Sequence of chain 2.A:
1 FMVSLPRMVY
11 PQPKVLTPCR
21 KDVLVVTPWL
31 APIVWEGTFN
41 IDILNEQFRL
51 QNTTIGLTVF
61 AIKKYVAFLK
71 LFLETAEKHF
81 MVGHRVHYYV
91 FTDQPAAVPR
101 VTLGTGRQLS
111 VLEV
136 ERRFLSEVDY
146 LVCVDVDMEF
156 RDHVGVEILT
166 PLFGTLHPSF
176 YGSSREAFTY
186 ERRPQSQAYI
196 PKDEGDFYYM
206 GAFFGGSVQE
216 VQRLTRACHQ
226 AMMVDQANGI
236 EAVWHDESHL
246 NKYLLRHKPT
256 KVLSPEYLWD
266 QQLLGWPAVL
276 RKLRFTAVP

The protein below binds the small molecule below.
Small molecule (SMILES): CC(=O)N[C@@H]1[C@@H](O[C@@H]2O[C@H](CO)[C@H](O)[C@H](O)[C@H]2O[C@@H]2O[C@@H](C)[C@@H](O)[C@@H](O)[C@@H]2O)[C@H](O)[C@@H](CO)O[C@H]1O

Binding-site contacts:
Ligand atom C5 contacts residue GLU242 of chain 2.A at 4.0 Å.
Ligand atom O6 contacts residue PHE175 of chain 2.A at 3.7 Å.
Ligand atom O2 contacts residue UDP1 of chain 2.C at 3.8 Å.
Ligand atom C4 contacts residue GLU242 of chain 2.A at 3.4 Å.
Ligand atom C6 contacts residue TRP239 of chain 2.A at 3.4 Å (hydrophobic).
Ligand atom O4 contacts residue GLU242 of chain 2.A at 2.8 Å (salt-bridge).
Ligand atom O4 contacts residue HIS172 of chain 2.A at 3.7 Å.
Ligand atom O6 contacts residue TRP239 of chain 2.A at 3.4 Å (h-bond).
Ligand atom O4 contacts residue PHE175 of chain 2.A at 3.3 Å.
Ligand atom C4 contacts residue ASP265 of chain 2.A at 3.4 Å.
Ligand atom O3 contacts residue MET205 of chain 2.A at 3.7 Å.
Ligand atom C6 contacts residue SER174 of chain 2.A at 3.6 Å.
Ligand atom O4 contacts residue ALA282 of chain 2.A at 3.9 Å.
Ligand atom C1 contacts residue MET205 of chain 2.A at 3.7 Å (hydrophobic).
Ligand atom O4 contacts residue HIS172 of chain 2.A at 2.9 Å (h-bond).
Ligand atom C3 contacts residue TRP239 of chain 2.A at 3.9 Å (hydrophobic).
Ligand atom O5 contacts residue MET205 of chain 2.A at 3.0 Å.
Ligand atom C2 contacts residue UDP1 of chain 2.C at 3.4 Å.
Ligand atom O2 contacts residue UDP1 of chain 2.C at 2.4 Å (h-bond).
Ligand atom O6 contacts residue THR184 of chain 2.A at 2.8 Å (h-bond).
Ligand atom C8 contacts residue LEU268 of chain 2.A at 4.0 Å (hydrophobic).
Ligand atom O4 contacts residue ASP265 of chain 2.A at 2.8 Å (salt-bridge).
Ligand atom C6 contacts residue HIS172 of chain 2.A at 4.1 Å.
Ligand atom C5 contacts residue TRP239 of chain 2.A at 3.6 Å (hydrophobic).
Ligand atom C6 contacts residue THR184 of chain 2.A at 3.4 Å.
Ligand atom C4 contacts residue TRP239 of chain 2.A at 3.7 Å (hydrophobic).
Ligand atom O5 contacts residue HIS172 of chain 2.A at 3.4 Å (h-bond).
Ligand atom O4 contacts residue SER174 of chain 2.A at 3.4 Å.
Ligand atom C4 contacts residue HIS172 of chain 2.A at 4.0 Å.
Ligand atom C6 contacts residue GLU242 of chain 2.A at 3.4 Å.
Ligand atom C6 contacts residue TYR203 of chain 2.A at 3.8 Å (hydrophobic).
Ligand atom C4 contacts residue SER174 of chain 2.A at 3.4 Å.
Ligand atom O6 contacts residue SER174 of chain 2.A at 2.7 Å (h-bond).
Ligand atom C2 contacts residue MET205 of chain 2.A at 3.8 Å (hydrophobic).
Ligand atom C2 contacts residue HIS172 of chain 2.A at 4.0 Å.
Ligand atom C3 contacts residue UDP1 of chain 2.C at 3.6 Å.
Ligand atom C5 contacts residue HIS172 of chain 2.A at 4.0 Å.
Ligand atom O3 contacts residue UDP1 of chain 2.C at 2.4 Å (h-bond).
Ligand atom O4 contacts residue MET205 of chain 2.A at 3.5 Å.
Ligand atom C1 contacts residue UDP1 of chain 2.C at 3.4 Å.